This protein binds this small molecule.
Small molecule (SMILES): Nc1nc2[nH]c(SCC(=O)O)nc2c(=O)[nH]1

Binding-site contacts:
Ligand atom N12 contacts residue ASN117 of chain 1.A at 2.8 Å (h-bond).
Ligand atom C1 contacts residue ARG257 of chain 1.A at 3.7 Å.
Ligand atom C2 contacts residue ILE119 of chain 1.A at 4.0 Å (hydrophobic).
Ligand atom N9 contacts residue ASP98 of chain 1.A at 3.5 Å (salt-bridge).
Ligand atom C3 contacts residue LYS223 of chain 1.A at 3.7 Å.
Ligand atom N8 contacts residue ILE119 of chain 1.A at 4.0 Å.
Ligand atom C1 contacts residue PHE192 of chain 1.A at 3.7 Å (hydrophobic).
Ligand atom O13 contacts residue LYS223 of chain 1.A at 3.5 Å.
Ligand atom O15 contacts residue GLY219 of chain 1.A at 3.1 Å (h-bond).
Ligand atom S16 contacts residue ARG257 of chain 1.A at 3.8 Å.
Ligand atom C5 contacts residue PHE192 of chain 1.A at 3.8 Å (hydrophobic).
Ligand atom O15 contacts residue PHE192 of chain 1.A at 3.8 Å.
Ligand atom O14 contacts residue ARG257 of chain 1.A at 2.9 Å (salt-bridge).
Ligand atom N11 contacts residue ARG257 of chain 1.A at 3.4 Å (salt-bridge).
Ligand atom C3 contacts residue ASP187 of chain 1.A at 3.7 Å.
Ligand atom N11 contacts residue LYS223 of chain 1.A at 3.4 Å (salt-bridge).
Ligand atom N11 contacts residue PHE192 of chain 1.A at 3.5 Å.
Ligand atom C3 contacts residue MET141 of chain 1.A at 3.8 Å (hydrophobic).
Ligand atom S16 contacts residue THR64 of chain 1.A at 3.6 Å.
Ligand atom C6 contacts residue ARG257 of chain 1.A at 3.9 Å.
Ligand atom N12 contacts residue ASP187 of chain 1.A at 2.8 Å (salt-bridge).
Ligand atom C4 contacts residue ASN117 of chain 1.A at 3.8 Å.
Ligand atom C1 contacts residue LYS223 of chain 1.A at 3.8 Å.
Ligand atom C7 contacts residue THR64 of chain 1.A at 3.7 Å.
Ligand atom N8 contacts residue ARG257 of chain 1.A at 3.8 Å.
Ligand atom N9 contacts residue ILE119 of chain 1.A at 3.9 Å.
Ligand atom N9 contacts residue ARG257 of chain 1.A at 3.3 Å.
Ligand atom C3 contacts residue PHE192 of chain 1.A at 3.9 Å (hydrophobic).
Ligand atom N10 contacts residue MET141 of chain 1.A at 3.5 Å (h-bond).
Ligand atom C4 contacts residue ARG257 of chain 1.A at 4.0 Å.
Ligand atom N8 contacts residue ASN117 of chain 1.A at 3.3 Å (h-bond).
Ligand atom O15 contacts residue LYS223 of chain 1.A at 2.7 Å (salt-bridge).
Ligand atom N10 contacts residue ASP187 of chain 1.A at 2.6 Å (salt-bridge).
Ligand atom C4 contacts residue ASP187 of chain 1.A at 3.1 Å.
Ligand atom C4 contacts residue MET141 of chain 1.A at 3.7 Å (hydrophobic).
Ligand atom C6 contacts residue LYS223 of chain 1.A at 3.6 Å.
Ligand atom C5 contacts residue ARG257 of chain 1.A at 3.2 Å.
Ligand atom N12 contacts residue LEU217 of chain 1.A at 3.3 Å.
Ligand atom C7 contacts residue LYS223 of chain 1.A at 4.0 Å.
Ligand atom C2 contacts residue ARG257 of chain 1.A at 3.6 Å.

Sequence of chain 1.A:
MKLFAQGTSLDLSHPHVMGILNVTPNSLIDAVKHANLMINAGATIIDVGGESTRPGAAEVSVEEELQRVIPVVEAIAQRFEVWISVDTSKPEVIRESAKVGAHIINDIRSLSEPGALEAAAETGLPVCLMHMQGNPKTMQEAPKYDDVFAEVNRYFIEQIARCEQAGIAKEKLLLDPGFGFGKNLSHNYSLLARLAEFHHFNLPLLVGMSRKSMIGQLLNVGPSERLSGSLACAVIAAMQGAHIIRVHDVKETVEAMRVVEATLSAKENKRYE